Sequence of chain 1.F:
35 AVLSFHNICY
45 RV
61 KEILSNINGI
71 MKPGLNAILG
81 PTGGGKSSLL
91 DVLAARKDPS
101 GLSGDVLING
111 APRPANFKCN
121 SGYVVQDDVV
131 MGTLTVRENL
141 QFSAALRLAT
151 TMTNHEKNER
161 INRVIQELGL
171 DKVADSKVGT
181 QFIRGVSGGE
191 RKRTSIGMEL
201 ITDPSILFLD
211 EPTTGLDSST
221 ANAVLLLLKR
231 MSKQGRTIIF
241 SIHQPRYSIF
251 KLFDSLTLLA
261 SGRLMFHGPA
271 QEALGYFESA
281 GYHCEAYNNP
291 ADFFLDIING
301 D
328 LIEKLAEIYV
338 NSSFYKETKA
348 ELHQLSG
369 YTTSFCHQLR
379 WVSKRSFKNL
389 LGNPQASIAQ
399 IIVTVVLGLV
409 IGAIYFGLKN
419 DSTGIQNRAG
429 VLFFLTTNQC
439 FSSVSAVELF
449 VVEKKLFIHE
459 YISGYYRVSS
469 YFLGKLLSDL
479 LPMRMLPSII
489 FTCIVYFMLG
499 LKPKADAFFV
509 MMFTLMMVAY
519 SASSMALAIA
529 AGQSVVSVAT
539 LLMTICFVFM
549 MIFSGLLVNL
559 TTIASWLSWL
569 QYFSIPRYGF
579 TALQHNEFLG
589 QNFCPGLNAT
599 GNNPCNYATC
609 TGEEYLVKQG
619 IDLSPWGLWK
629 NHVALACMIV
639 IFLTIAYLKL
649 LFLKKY

Sequence of chain 1.E:
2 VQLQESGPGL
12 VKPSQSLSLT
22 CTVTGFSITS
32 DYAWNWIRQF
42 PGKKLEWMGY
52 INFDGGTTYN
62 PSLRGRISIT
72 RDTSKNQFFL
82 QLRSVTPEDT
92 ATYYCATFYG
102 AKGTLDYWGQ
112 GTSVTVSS

A protein and the small-molecule ligand that binds it are described below.
Small molecule (SMILES): CC(=O)N[C@@H]1[C@@H](O)[C@H](O)[C@@H](CO)O[C@H]1O

Binding-site contacts:
Ligand atom O5 contacts residue ASN596 of chain 1.F at 2.3 Å (h-bond).
Ligand atom C1 contacts residue SER31 of chain 1.E at 3.9 Å.
Ligand atom N2 contacts residue ASN596 of chain 1.F at 3.0 Å (h-bond).
Ligand atom C8 contacts residue ASP55 of chain 1.E at 4.2 Å.
Ligand atom C2 contacts residue ASN596 of chain 1.F at 2.5 Å.
Ligand atom C3 contacts residue ASN596 of chain 1.F at 3.8 Å.
Ligand atom C2 contacts residue THR30 of chain 1.E at 4.5 Å.
Ligand atom C7 contacts residue PHE54 of chain 1.E at 4.0 Å (hydrophobic).
Ligand atom O7 contacts residue THR30 of chain 1.E at 2.9 Å (h-bond).
Ligand atom C1 contacts residue THR598 of chain 1.F at 4.3 Å.
Ligand atom C4 contacts residue ASN596 of chain 1.F at 4.2 Å.
Ligand atom C8 contacts residue PHE54 of chain 1.E at 3.6 Å (hydrophobic).
Ligand atom N2 contacts residue SER31 of chain 1.E at 4.3 Å.
Ligand atom C5 contacts residue ASN596 of chain 1.F at 3.6 Å.
Ligand atom C2 contacts residue SER31 of chain 1.E at 4.0 Å.
Ligand atom N2 contacts residue PHE54 of chain 1.E at 4.0 Å.
Ligand atom C8 contacts residue THR30 of chain 1.E at 4.5 Å.
Ligand atom C7 contacts residue THR30 of chain 1.E at 3.7 Å.
Ligand atom O6 contacts residue ASN596 of chain 1.F at 4.4 Å.
Ligand atom N2 contacts residue THR30 of chain 1.E at 4.4 Å.
Ligand atom C7 contacts residue ASN596 of chain 1.F at 4.1 Å.
Ligand atom O5 contacts residue SER31 of chain 1.E at 4.3 Å.
Ligand atom C1 contacts residue ASN596 of chain 1.F at 1.4 Å.